The protein below binds the small molecule below.
Small molecule (SMILES): O=C(O)CNC(=O)CCC[P](=O)(O)Oc1ccc([N+](=O)[O-])cc1

Sequence of chain 1.A:
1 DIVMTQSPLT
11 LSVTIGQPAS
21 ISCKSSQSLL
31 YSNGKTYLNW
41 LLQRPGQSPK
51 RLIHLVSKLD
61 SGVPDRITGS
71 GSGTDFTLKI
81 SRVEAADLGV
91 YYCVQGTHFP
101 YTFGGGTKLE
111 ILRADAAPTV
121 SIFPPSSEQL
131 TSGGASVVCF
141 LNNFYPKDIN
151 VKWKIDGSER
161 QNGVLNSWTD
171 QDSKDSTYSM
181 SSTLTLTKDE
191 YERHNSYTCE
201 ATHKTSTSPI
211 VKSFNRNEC

Binding-site contacts:
Ligand atom O8 contacts residue PHE99 of chain 1.A at 3.9 Å.
Ligand atom O8 contacts residue TYR101 of chain 1.A at 2.9 Å (h-bond).
Ligand atom P1 contacts residue GLY96 of chain 1.A at 4.3 Å.
Ligand atom C13 contacts residue GLY96 of chain 1.A at 4.2 Å.
Ligand atom C1 contacts residue TYR101 of chain 1.A at 3.5 Å (hydrophobic).
Ligand atom C6 contacts residue GLN95 of chain 1.A at 4.2 Å.
Ligand atom C6 contacts residue VAL94 of chain 1.A at 4.2 Å (hydrophobic).
Ligand atom C6 contacts residue GLY96 of chain 1.A at 4.0 Å.
Ligand atom O3 contacts residue ASN39 of chain 1.A at 3.2 Å (h-bond).
Ligand atom N2 contacts residue THR97 of chain 1.A at 4.2 Å.
Ligand atom C8 contacts residue TYR37 of chain 1.A at 3.8 Å (hydrophobic).
Ligand atom C12 contacts residue TYR31 of chain 1.A at 3.6 Å (hydrophobic).
Ligand atom C4 contacts residue TYR101 of chain 1.A at 4.3 Å (hydrophobic).
Ligand atom O5 contacts residue PHE103 of chain 1.A at 3.1 Å.
Ligand atom C6 contacts residue ASN39 of chain 1.A at 3.8 Å.
Ligand atom C5 contacts residue ASN39 of chain 1.A at 4.4 Å.
Ligand atom C9 contacts residue GLY96 of chain 1.A at 3.5 Å.
Ligand atom N2 contacts residue TYR31 of chain 1.A at 4.1 Å.
Ligand atom O1 contacts residue TYR101 of chain 1.A at 3.9 Å.
Ligand atom C12 contacts residue THR97 of chain 1.A at 4.2 Å.
Ligand atom C13 contacts residue TYR101 of chain 1.A at 4.0 Å (hydrophobic).
Ligand atom C1 contacts residue GLY96 of chain 1.A at 4.1 Å.
Ligand atom C10 contacts residue TYR37 of chain 1.A at 3.9 Å (hydrophobic).
Ligand atom O1 contacts residue GLY96 of chain 1.A at 3.4 Å.
Ligand atom O5 contacts residue VAL94 of chain 1.A at 4.0 Å.
Ligand atom C6 contacts residue TYR101 of chain 1.A at 3.9 Å (hydrophobic).
Ligand atom C3 contacts residue TYR101 of chain 1.A at 3.9 Å (hydrophobic).
Ligand atom C11 contacts residue TYR101 of chain 1.A at 4.4 Å (hydrophobic).
Ligand atom N1 contacts residue PHE103 of chain 1.A at 4.2 Å.
Ligand atom C9 contacts residue TYR101 of chain 1.A at 4.0 Å (hydrophobic).
Ligand atom C2 contacts residue TYR101 of chain 1.A at 3.5 Å (hydrophobic).
Ligand atom N2 contacts residue GLY96 of chain 1.A at 3.1 Å (h-bond).
Ligand atom C8 contacts residue GLY96 of chain 1.A at 3.8 Å.
Ligand atom C5 contacts residue VAL94 of chain 1.A at 3.6 Å (hydrophobic).
Ligand atom C11 contacts residue GLY96 of chain 1.A at 3.7 Å.
Ligand atom O7 contacts residue THR97 of chain 1.A at 4.4 Å.
Ligand atom C12 contacts residue GLY96 of chain 1.A at 4.0 Å.
Ligand atom O7 contacts residue PHE99 of chain 1.A at 3.6 Å.
Ligand atom C5 contacts residue TYR101 of chain 1.A at 4.2 Å (hydrophobic).
Ligand atom C10 contacts residue GLY96 of chain 1.A at 3.5 Å.